Sequence of chain 1.C:
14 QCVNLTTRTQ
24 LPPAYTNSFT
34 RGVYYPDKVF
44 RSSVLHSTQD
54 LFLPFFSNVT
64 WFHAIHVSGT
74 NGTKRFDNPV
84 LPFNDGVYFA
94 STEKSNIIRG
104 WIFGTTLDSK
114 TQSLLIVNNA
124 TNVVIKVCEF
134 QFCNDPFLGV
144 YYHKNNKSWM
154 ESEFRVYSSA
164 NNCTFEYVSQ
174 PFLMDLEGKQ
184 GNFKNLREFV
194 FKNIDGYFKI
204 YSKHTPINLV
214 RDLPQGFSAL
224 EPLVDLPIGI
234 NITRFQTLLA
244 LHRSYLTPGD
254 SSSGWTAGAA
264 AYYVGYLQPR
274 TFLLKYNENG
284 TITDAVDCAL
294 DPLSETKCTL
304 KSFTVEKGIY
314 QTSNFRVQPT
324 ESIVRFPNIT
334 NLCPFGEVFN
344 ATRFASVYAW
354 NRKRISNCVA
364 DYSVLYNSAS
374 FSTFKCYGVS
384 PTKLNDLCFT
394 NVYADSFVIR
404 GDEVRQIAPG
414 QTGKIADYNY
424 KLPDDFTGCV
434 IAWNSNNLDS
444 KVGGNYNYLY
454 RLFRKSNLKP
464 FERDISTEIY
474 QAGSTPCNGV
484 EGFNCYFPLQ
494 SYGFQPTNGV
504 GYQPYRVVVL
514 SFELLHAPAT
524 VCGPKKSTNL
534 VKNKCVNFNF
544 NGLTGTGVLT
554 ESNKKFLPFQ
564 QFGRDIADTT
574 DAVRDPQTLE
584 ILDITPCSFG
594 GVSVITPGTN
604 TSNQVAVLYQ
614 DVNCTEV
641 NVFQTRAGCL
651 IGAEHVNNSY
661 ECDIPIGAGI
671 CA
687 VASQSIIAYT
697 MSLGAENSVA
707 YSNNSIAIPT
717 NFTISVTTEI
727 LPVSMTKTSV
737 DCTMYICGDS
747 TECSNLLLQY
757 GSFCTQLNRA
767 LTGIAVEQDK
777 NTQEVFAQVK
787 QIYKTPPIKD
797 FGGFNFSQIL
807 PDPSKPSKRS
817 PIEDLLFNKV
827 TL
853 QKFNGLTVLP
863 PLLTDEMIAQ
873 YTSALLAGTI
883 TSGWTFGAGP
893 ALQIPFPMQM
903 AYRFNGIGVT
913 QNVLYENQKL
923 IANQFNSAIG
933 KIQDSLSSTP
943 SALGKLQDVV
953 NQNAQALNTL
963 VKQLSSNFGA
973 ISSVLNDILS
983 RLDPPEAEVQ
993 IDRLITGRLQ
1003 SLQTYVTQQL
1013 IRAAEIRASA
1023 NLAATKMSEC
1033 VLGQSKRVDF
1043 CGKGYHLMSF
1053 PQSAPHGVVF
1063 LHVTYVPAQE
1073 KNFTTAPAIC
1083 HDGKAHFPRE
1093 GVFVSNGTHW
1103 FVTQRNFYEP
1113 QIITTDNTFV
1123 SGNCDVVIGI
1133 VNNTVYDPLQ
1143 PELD

Binding-site contacts:
Ligand atom C4 contacts residue ASN657 of chain 1.C at 4.3 Å.
Ligand atom C1 contacts residue ASN657 of chain 1.C at 1.4 Å.
Ligand atom O6 contacts residue ASN657 of chain 1.C at 4.5 Å.
Ligand atom C3 contacts residue ASN657 of chain 1.C at 3.9 Å.
Ligand atom C2 contacts residue ASN657 of chain 1.C at 2.6 Å.
Ligand atom C7 contacts residue HIS655 of chain 1.C at 4.4 Å.
Ligand atom C7 contacts residue ASN657 of chain 1.C at 3.1 Å.
Ligand atom C5 contacts residue ASN657 of chain 1.C at 3.6 Å.
Ligand atom O7 contacts residue HIS655 of chain 1.C at 4.2 Å.
Ligand atom N2 contacts residue ASN657 of chain 1.C at 2.3 Å (h-bond).
Ligand atom O7 contacts residue ASN657 of chain 1.C at 4.1 Å.
Ligand atom C8 contacts residue ASN657 of chain 1.C at 3.3 Å.
Ligand atom C8 contacts residue HIS655 of chain 1.C at 3.4 Å.
Ligand atom O5 contacts residue ASN657 of chain 1.C at 2.4 Å (h-bond).

A protein and the small-molecule ligand that binds it are described below.
Small molecule (SMILES): CC(=O)N[C@@H]1[C@@H](O)[C@H](O)[C@@H](CO)O[C@H]1O